Sequence of chain 1.B:
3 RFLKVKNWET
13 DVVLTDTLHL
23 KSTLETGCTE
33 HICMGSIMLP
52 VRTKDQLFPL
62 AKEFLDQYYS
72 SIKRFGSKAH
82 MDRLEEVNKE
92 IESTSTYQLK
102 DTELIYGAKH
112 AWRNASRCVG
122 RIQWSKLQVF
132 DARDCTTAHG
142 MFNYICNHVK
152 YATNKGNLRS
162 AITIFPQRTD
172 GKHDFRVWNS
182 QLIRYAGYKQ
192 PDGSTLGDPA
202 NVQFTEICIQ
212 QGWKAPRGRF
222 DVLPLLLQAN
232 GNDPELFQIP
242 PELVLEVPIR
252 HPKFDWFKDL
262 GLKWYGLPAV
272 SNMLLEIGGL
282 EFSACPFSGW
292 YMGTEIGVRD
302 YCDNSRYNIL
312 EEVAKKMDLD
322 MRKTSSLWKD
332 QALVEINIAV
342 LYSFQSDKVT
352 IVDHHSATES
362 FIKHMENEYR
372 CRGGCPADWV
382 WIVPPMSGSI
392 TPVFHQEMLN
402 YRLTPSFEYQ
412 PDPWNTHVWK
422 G

Sequence of chain 1.A:
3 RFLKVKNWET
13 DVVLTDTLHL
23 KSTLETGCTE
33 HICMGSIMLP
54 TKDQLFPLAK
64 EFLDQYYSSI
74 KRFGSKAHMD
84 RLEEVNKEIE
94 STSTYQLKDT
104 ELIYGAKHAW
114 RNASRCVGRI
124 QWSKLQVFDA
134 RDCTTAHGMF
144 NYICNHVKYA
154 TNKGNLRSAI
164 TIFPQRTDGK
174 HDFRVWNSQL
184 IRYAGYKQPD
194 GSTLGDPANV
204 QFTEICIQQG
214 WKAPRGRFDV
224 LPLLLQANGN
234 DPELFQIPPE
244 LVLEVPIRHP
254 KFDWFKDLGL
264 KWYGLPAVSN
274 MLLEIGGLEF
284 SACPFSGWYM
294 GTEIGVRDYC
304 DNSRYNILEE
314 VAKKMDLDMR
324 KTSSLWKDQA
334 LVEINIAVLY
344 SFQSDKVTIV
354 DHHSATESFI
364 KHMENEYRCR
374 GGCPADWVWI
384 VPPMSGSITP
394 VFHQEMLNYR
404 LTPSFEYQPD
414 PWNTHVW

A small-molecule ligand and the protein it binds are described below.
Small molecule (SMILES): [H]/N=C(\Nc1cccc(CCc2cccc(N/C(=N/[H])c3cccs3)c2)c1)c1cccs1

Binding-site contacts:
Ligand atom C06 contacts residue GLU296 of chain 1.A at 3.0 Å.
Ligand atom C05 contacts residue PRO269 of chain 1.A at 3.8 Å (hydrophobic).
Ligand atom N08 contacts residue HEM1 of chain 1.C at 3.9 Å.
Ligand atom C16 contacts residue HEM1 of chain 1.C at 3.2 Å.
Ligand atom C23 contacts residue TRP10 of chain 1.B at 3.3 Å (hydrophobic).
Ligand atom C17 contacts residue HEM1 of chain 1.C at 3.5 Å.
Ligand atom C03 contacts residue PHE288 of chain 1.A at 3.6 Å (hydrophobic).
Ligand atom N28 contacts residue LEU41 of chain 1.A at 3.5 Å.
Ligand atom C15 contacts residue VAL271 of chain 1.A at 3.6 Å (hydrophobic).
Ligand atom N08 contacts residue GLU296 of chain 1.A at 2.8 Å (salt-bridge).
Ligand atom N08 contacts residue TRP291 of chain 1.A at 3.3 Å (h-bond).
Ligand atom C36 contacts residue HEM1 of chain 1.C at 3.7 Å.
Ligand atom C13 contacts residue VAL271 of chain 1.A at 3.3 Å (hydrophobic).
Ligand atom C37 contacts residue HEM1 of chain 1.C at 3.4 Å.
Ligand atom C22 contacts residue TRP10 of chain 1.B at 3.7 Å (hydrophobic).
Ligand atom C02 contacts residue PHE288 of chain 1.A at 4.0 Å (hydrophobic).
Ligand atom C03 contacts residue SER289 of chain 1.A at 3.9 Å.
Ligand atom C13 contacts residue HEM1 of chain 1.C at 3.5 Å.
Ligand atom C02 contacts residue GLY290 of chain 1.A at 3.3 Å.
Ligand atom C02 contacts residue SER289 of chain 1.A at 3.6 Å.
Ligand atom C11 contacts residue HEM1 of chain 1.C at 3.5 Å.
Ligand atom C03 contacts residue VAL271 of chain 1.A at 3.8 Å (hydrophobic).
Ligand atom C14 contacts residue HEM1 of chain 1.C at 3.9 Å.
Ligand atom C02 contacts residue HEM1 of chain 1.C at 3.7 Å.
Ligand atom C11 contacts residue GLU296 of chain 1.A at 3.4 Å.
Ligand atom C02 contacts residue PRO269 of chain 1.A at 3.9 Å (hydrophobic).
Ligand atom C15 contacts residue HEM1 of chain 1.C at 3.4 Å.
Ligand atom C14 contacts residue VAL271 of chain 1.A at 3.1 Å (hydrophobic).
Ligand atom N07 contacts residue GLU296 of chain 1.A at 2.4 Å (salt-bridge).
Ligand atom C04 contacts residue VAL271 of chain 1.A at 3.5 Å (hydrophobic).
Ligand atom N08 contacts residue PRO269 of chain 1.A at 3.9 Å.
Ligand atom N07 contacts residue HEM1 of chain 1.C at 3.9 Å.
Ligand atom C04 contacts residue PRO269 of chain 1.A at 3.7 Å (hydrophobic).
Ligand atom C24 contacts residue TRP10 of chain 1.B at 3.3 Å (hydrophobic).
Ligand atom C12 contacts residue VAL271 of chain 1.A at 3.9 Å (hydrophobic).
Ligand atom S01 contacts residue HEM1 of chain 1.C at 3.3 Å.
Ligand atom C25 contacts residue TRP10 of chain 1.B at 3.8 Å (hydrophobic).
Ligand atom C12 contacts residue HEM1 of chain 1.C at 3.6 Å.
Ligand atom C16 contacts residue GLU296 of chain 1.A at 3.9 Å.
Ligand atom C03 contacts residue PRO269 of chain 1.A at 3.5 Å (hydrophobic).